Binding-site contacts:
Ligand atom N54 contacts residue GLY68 of chain 1.D at 3.5 Å (h-bond).
Ligand atom C39 contacts residue GLU330 of chain 1.D at 3.7 Å.
Ligand atom C51 contacts residue ILE334 of chain 1.D at 3.9 Å (hydrophobic).
Ligand atom N54 contacts residue ALA67 of chain 1.D at 3.4 Å.
Ligand atom C40 contacts residue LYS326 of chain 1.D at 3.4 Å.
Ligand atom O41 contacts residue B121 of chain 1.H at 2.7 Å (h-bond).
Ligand atom C49 contacts residue THR94 of chain 1.D at 3.8 Å.
Ligand atom C50 contacts residue THR94 of chain 1.D at 3.7 Å.
Ligand atom N48 contacts residue B121 of chain 1.H at 3.2 Å (h-bond).
Ligand atom N57 contacts residue ILE334 of chain 1.D at 3.8 Å.
Ligand atom C53 contacts residue ALA67 of chain 1.D at 3.6 Å (hydrophobic).
Ligand atom O41 contacts residue GLU330 of chain 1.D at 3.1 Å (salt-bridge).
Ligand atom O37 contacts residue ARG66 of chain 1.D at 3.0 Å.
Ligand atom C55 contacts residue ILE334 of chain 1.D at 3.5 Å (hydrophobic).
Ligand atom C40 contacts residue GLU330 of chain 1.D at 3.3 Å.
Ligand atom N57 contacts residue GLY68 of chain 1.D at 2.9 Å (h-bond).
Ligand atom O42 contacts residue LYS326 of chain 1.D at 2.8 Å (salt-bridge).
Ligand atom N48 contacts residue ASN123 of chain 1.D at 3.5 Å (h-bond).
Ligand atom C55 contacts residue ASN123 of chain 1.D at 3.8 Å.
Ligand atom C31 contacts residue LYS326 of chain 1.D at 3.9 Å.
Ligand atom C36 contacts residue LYS326 of chain 1.D at 3.7 Å.
Ligand atom C49 contacts residue TAR1 of chain 1.J at 3.6 Å.
Ligand atom N48 contacts residue THR94 of chain 1.D at 3.2 Å.
Ligand atom C50 contacts residue ILE334 of chain 1.D at 3.4 Å (hydrophobic).
Ligand atom N52 contacts residue ARG66 of chain 1.D at 3.6 Å.
Ligand atom C24 contacts residue B121 of chain 1.H at 2.0 Å.
Ligand atom C53 contacts residue PRO335 of chain 1.D at 3.7 Å (hydrophobic).
Ligand atom N54 contacts residue ILE334 of chain 1.D at 3.5 Å.
Ligand atom C39 contacts residue B121 of chain 1.H at 3.2 Å.
Ligand atom N57 contacts residue GLY124 of chain 1.D at 3.8 Å.
Ligand atom O42 contacts residue GLU330 of chain 1.D at 2.5 Å (salt-bridge).
Ligand atom N48 contacts residue ILE334 of chain 1.D at 3.5 Å.
Ligand atom C53 contacts residue ARG66 of chain 1.D at 3.2 Å.
Ligand atom C55 contacts residue GLY68 of chain 1.D at 3.8 Å.
Ligand atom C49 contacts residue B121 of chain 1.H at 3.5 Å.
Ligand atom C36 contacts residue ARG66 of chain 1.D at 3.4 Å.
Ligand atom N57 contacts residue ASN123 of chain 1.D at 2.8 Å (h-bond).
Ligand atom C28 contacts residue B121 of chain 1.H at 3.0 Å.
Ligand atom C31 contacts residue TAR1 of chain 1.J at 3.7 Å.
Ligand atom C38 contacts residue ARG66 of chain 1.D at 3.4 Å.

Sequence of chain 1.D:
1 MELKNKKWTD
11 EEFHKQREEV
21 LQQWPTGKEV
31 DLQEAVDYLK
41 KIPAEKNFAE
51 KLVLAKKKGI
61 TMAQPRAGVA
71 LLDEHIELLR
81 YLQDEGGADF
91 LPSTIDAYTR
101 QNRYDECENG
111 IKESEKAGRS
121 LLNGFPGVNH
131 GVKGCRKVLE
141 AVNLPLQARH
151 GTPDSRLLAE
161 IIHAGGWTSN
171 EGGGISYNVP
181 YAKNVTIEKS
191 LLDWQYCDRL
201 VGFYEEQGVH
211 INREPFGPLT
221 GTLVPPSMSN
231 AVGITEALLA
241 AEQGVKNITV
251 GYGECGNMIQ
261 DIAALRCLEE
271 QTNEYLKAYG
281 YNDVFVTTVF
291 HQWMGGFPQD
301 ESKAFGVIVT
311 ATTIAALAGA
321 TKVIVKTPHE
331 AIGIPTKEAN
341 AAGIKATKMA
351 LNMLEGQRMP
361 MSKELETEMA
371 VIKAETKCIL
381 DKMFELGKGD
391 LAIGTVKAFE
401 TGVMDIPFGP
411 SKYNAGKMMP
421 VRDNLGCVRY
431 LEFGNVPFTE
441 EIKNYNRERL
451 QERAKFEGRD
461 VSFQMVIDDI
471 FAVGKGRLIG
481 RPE

Sequence of chain 1.C:
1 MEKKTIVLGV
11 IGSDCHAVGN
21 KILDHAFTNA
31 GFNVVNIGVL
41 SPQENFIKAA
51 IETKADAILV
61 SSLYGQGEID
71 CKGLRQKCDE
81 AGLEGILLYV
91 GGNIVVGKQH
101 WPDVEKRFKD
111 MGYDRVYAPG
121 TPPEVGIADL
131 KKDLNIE

The small molecule below binds the protein below.
Small molecule (SMILES): CCC[C@H]1O[C@@H](n2cnc3c(N)ncnc32)[C@H](O)[C@@H]1O